Sequence of chain 1.B:
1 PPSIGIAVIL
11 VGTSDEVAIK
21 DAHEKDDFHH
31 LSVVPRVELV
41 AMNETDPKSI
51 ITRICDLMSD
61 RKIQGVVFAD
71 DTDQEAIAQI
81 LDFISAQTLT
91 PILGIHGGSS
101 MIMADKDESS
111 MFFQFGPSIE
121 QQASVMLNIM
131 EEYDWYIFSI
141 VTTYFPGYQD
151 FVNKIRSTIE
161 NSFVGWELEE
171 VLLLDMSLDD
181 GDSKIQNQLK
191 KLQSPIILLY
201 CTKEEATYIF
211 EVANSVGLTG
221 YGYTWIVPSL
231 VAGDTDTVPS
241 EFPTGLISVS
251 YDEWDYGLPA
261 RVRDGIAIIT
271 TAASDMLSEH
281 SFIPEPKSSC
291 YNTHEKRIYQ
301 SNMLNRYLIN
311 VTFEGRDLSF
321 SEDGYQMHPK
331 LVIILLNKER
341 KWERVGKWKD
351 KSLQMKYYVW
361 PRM

The small molecule below binds the protein below.
Small molecule (SMILES): CC(=O)N[C@@H]1[C@@H](O)[C@H](O)[C@@H](CO)O[C@H]1O

Binding-site contacts:
Ligand atom C7 contacts residue ASN310 of chain 1.B at 4.0 Å.
Ligand atom C2 contacts residue ASN310 of chain 1.B at 2.5 Å.
Ligand atom O5 contacts residue ASN310 of chain 1.B at 2.4 Å (h-bond).
Ligand atom C8 contacts residue ASN310 of chain 1.B at 3.2 Å.
Ligand atom N2 contacts residue ASN310 of chain 1.B at 3.3 Å (h-bond).
Ligand atom C1 contacts residue ASN310 of chain 1.B at 1.4 Å.
Ligand atom O3 contacts residue ASN310 of chain 1.B at 3.4 Å (h-bond).
Ligand atom C4 contacts residue ASN310 of chain 1.B at 4.3 Å.
Ligand atom C3 contacts residue ASN310 of chain 1.B at 3.8 Å.
Ligand atom C8 contacts residue THR312 of chain 1.B at 3.7 Å.
Ligand atom C5 contacts residue ASN310 of chain 1.B at 3.6 Å.